Sequence of chain 1.D:
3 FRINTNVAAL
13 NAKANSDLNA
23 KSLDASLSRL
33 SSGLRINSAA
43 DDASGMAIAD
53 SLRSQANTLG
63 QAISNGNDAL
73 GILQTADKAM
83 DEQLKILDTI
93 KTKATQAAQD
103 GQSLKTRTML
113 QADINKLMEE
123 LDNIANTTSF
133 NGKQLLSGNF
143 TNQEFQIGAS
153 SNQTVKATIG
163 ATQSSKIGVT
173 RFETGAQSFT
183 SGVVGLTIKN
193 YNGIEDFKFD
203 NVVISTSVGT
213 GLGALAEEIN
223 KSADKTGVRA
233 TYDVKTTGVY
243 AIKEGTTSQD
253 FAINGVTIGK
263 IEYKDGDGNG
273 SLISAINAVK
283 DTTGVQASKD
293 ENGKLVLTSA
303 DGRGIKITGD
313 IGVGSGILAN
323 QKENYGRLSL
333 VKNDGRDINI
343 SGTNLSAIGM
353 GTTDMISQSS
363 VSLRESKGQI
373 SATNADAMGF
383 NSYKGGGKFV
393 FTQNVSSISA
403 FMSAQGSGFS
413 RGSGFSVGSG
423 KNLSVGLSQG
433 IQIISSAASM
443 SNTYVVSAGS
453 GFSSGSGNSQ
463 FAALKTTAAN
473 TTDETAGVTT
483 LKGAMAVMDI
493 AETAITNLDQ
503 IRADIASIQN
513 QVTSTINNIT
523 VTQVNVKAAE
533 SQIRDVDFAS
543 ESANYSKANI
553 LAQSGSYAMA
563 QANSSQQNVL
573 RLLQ

This protein binds this small molecule.
Small molecule (SMILES): C[C@H](O)[C@H](N)[C@@H]1O[C@](O)(C(=O)O)C[C@H](O)[C@@H]1N

Binding-site contacts:
Ligand atom N5 contacts residue THR354 of chain 1.D at 4.2 Å.
Ligand atom N7 contacts residue SER461 of chain 1.D at 4.4 Å.
Ligand atom N7 contacts residue MET442 of chain 1.D at 3.7 Å.
Ligand atom O1B contacts residue SER458 of chain 1.D at 4.4 Å.
Ligand atom O8 contacts residue SER456 of chain 1.D at 4.0 Å.
Ligand atom O4 contacts residue THR355 of chain 1.D at 4.3 Å.
Ligand atom O6 contacts residue SER456 of chain 1.D at 4.3 Å.
Ligand atom C9 contacts residue ALA439 of chain 1.D at 3.3 Å (hydrophobic).
Ligand atom C1 contacts residue SER461 of chain 1.D at 2.2 Å.
Ligand atom C5 contacts residue THR354 of chain 1.D at 3.9 Å.
Ligand atom O1A contacts residue GLY457 of chain 1.D at 2.3 Å (h-bond).
Ligand atom N7 contacts residue MET357 of chain 1.D at 3.5 Å.
Ligand atom C7 contacts residue SER461 of chain 1.D at 4.3 Å.
Ligand atom C8 contacts residue ALA439 of chain 1.D at 3.5 Å (hydrophobic).
Ligand atom C6 contacts residue SER461 of chain 1.D at 3.1 Å.
Ligand atom C7 contacts residue ALA439 of chain 1.D at 3.9 Å (hydrophobic).
Ligand atom C1 contacts residue GLY457 of chain 1.D at 3.4 Å.
Ligand atom C2 contacts residue SER461 of chain 1.D at 1.4 Å.
Ligand atom O1A contacts residue SER456 of chain 1.D at 3.2 Å.
Ligand atom O6 contacts residue SER461 of chain 1.D at 2.5 Å (h-bond).
Ligand atom O1A contacts residue SER458 of chain 1.D at 4.3 Å.
Ligand atom C9 contacts residue ALA440 of chain 1.D at 4.1 Å (hydrophobic).
Ligand atom N7 contacts residue ALA439 of chain 1.D at 3.7 Å.
Ligand atom C6 contacts residue MET357 of chain 1.D at 4.4 Å (hydrophobic).
Ligand atom C4 contacts residue SER461 of chain 1.D at 3.2 Å.
Ligand atom O1A contacts residue SER461 of chain 1.D at 3.0 Å (h-bond).
Ligand atom C1 contacts residue SER456 of chain 1.D at 4.3 Å.
Ligand atom C7 contacts residue MET442 of chain 1.D at 4.4 Å (hydrophobic).
Ligand atom O1B contacts residue GLY459 of chain 1.D at 3.9 Å.
Ligand atom C4 contacts residue THR354 of chain 1.D at 3.4 Å.
Ligand atom O1B contacts residue SER461 of chain 1.D at 2.7 Å (h-bond).
Ligand atom C5 contacts residue SER461 of chain 1.D at 3.8 Å.
Ligand atom O1B contacts residue GLY457 of chain 1.D at 3.8 Å.
Ligand atom C8 contacts residue ALA440 of chain 1.D at 4.3 Å (hydrophobic).
Ligand atom C7 contacts residue MET357 of chain 1.D at 4.1 Å (hydrophobic).
Ligand atom C3 contacts residue SER461 of chain 1.D at 2.5 Å.
Ligand atom O4 contacts residue THR354 of chain 1.D at 2.2 Å (h-bond).